Sequence of chain 1.C:
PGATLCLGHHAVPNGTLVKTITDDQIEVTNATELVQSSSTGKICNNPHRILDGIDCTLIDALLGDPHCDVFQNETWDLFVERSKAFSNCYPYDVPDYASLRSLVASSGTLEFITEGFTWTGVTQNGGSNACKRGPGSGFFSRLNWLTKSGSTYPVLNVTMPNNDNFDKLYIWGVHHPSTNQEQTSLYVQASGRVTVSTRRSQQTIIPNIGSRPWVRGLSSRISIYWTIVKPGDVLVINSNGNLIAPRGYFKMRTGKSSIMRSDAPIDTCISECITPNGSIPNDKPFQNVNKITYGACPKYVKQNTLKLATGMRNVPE

Sequence of chain 1.A:
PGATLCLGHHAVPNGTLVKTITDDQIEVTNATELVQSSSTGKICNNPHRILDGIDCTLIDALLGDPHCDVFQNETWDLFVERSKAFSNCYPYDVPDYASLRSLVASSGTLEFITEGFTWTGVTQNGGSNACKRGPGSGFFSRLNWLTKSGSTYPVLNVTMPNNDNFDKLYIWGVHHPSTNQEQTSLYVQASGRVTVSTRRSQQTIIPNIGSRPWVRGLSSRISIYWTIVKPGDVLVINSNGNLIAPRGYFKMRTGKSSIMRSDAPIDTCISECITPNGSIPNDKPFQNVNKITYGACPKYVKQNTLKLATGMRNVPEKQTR

This protein binds this small molecule.
Small molecule (SMILES): CC(=O)N[C@H]1[C@H](O[C@H]2[C@H](O)[C@@H](NC(C)=O)CO[C@@H]2CO)O[C@H](CO)[C@@H](O[C@@H]2O[C@H](CO)[C@@H](O)[C@H](O)[C@@H]2O)[C@@H]1O

Binding-site contacts:
Ligand atom C1 contacts residue ASN157 of chain 1.A at 1.4 Å.
Ligand atom C2 contacts residue ASN157 of chain 1.A at 2.5 Å.
Ligand atom C6 contacts residue TRP214 of chain 1.C at 3.8 Å (hydrophobic).
Ligand atom C3 contacts residue SER211 of chain 1.C at 4.2 Å.
Ligand atom O7 contacts residue ARG212 of chain 1.C at 4.4 Å.
Ligand atom C1 contacts residue SER211 of chain 1.C at 4.1 Å.
Ligand atom O7 contacts residue ASN157 of chain 1.A at 3.3 Å (h-bond).
Ligand atom N2 contacts residue SER211 of chain 1.C at 3.3 Å (h-bond).
Ligand atom C4 contacts residue TRP214 of chain 1.C at 4.0 Å (hydrophobic).
Ligand atom C3 contacts residue ASN157 of chain 1.A at 3.8 Å.
Ligand atom O7 contacts residue PRO213 of chain 1.C at 3.5 Å.
Ligand atom O5 contacts residue TRP214 of chain 1.C at 4.1 Å.
Ligand atom C6 contacts residue THR159 of chain 1.A at 4.0 Å.
Ligand atom C7 contacts residue ASN157 of chain 1.A at 3.4 Å.
Ligand atom C8 contacts residue THR159 of chain 1.A at 3.8 Å.
Ligand atom C7 contacts residue SER211 of chain 1.C at 4.2 Å.
Ligand atom C1 contacts residue TRP214 of chain 1.C at 4.3 Å (hydrophobic).
Ligand atom C8 contacts residue VAL234 of chain 1.A at 4.0 Å (hydrophobic).
Ligand atom C8 contacts residue SER211 of chain 1.C at 4.1 Å.
Ligand atom C5 contacts residue ASN157 of chain 1.A at 3.6 Å.
Ligand atom O6 contacts residue ASN157 of chain 1.A at 4.5 Å.
Ligand atom O5 contacts residue ASN157 of chain 1.A at 2.3 Å (h-bond).
Ligand atom N2 contacts residue ASN157 of chain 1.A at 3.1 Å (h-bond).
Ligand atom O6 contacts residue TRP214 of chain 1.C at 4.5 Å.
Ligand atom C2 contacts residue SER211 of chain 1.C at 4.1 Å.
Ligand atom O3 contacts residue TRP214 of chain 1.C at 3.9 Å.
Ligand atom O7 contacts residue TRP214 of chain 1.C at 3.1 Å (h-bond).
Ligand atom C4 contacts residue ASN157 of chain 1.A at 4.2 Å.
Ligand atom O6 contacts residue THR159 of chain 1.A at 4.3 Å.
Ligand atom C5 contacts residue TRP214 of chain 1.C at 4.3 Å (hydrophobic).
Ligand atom C7 contacts residue TRP214 of chain 1.C at 4.2 Å (hydrophobic).
Ligand atom C2 contacts residue TRP214 of chain 1.C at 4.3 Å (hydrophobic).